Sequence of chain 1.E:
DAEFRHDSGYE

Sequence of chain 1.A:
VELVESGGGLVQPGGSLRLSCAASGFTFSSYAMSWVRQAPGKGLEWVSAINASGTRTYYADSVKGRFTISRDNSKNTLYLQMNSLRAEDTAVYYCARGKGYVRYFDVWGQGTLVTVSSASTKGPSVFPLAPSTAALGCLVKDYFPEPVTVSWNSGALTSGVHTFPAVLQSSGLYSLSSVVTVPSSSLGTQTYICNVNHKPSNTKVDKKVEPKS

This small molecule binds to this protein.
Small molecule (SMILES): CC(=O)N[C@@H]1[C@@H](O)[C@H](O)[C@@H](CO)O[C@H]1O

Binding-site contacts:
Ligand atom C8 contacts residue SO41 of chain 1.I at 3.5 Å.
Ligand atom O7 contacts residue THR56 of chain 1.A at 3.0 Å (h-bond).
Ligand atom C7 contacts residue ARG57 of chain 1.A at 3.6 Å.
Ligand atom C1 contacts residue SER54 of chain 1.A at 4.0 Å.
Ligand atom O7 contacts residue ASN52 of chain 1.A at 3.8 Å.
Ligand atom O7 contacts residue ARG57 of chain 1.A at 3.9 Å.
Ligand atom C3 contacts residue GLU3 of chain 1.E at 3.9 Å.
Ligand atom C8 contacts residue ARG57 of chain 1.A at 3.5 Å.
Ligand atom N2 contacts residue ARG57 of chain 1.A at 4.1 Å.
Ligand atom O5 contacts residue ALA53 of chain 1.A at 4.3 Å.
Ligand atom C6 contacts residue ALA53 of chain 1.A at 4.5 Å (hydrophobic).
Ligand atom C3 contacts residue ASN52 of chain 1.A at 3.9 Å.
Ligand atom N2 contacts residue THR56 of chain 1.A at 4.1 Å.
Ligand atom C7 contacts residue THR56 of chain 1.A at 3.9 Å.
Ligand atom C2 contacts residue GLU3 of chain 1.E at 3.7 Å.
Ligand atom C5 contacts residue GLU3 of chain 1.E at 4.3 Å.
Ligand atom N2 contacts residue ASN52 of chain 1.A at 3.1 Å (h-bond).
Ligand atom O6 contacts residue SER54 of chain 1.A at 3.9 Å.
Ligand atom C6 contacts residue ALA2 of chain 1.E at 3.4 Å (hydrophobic).
Ligand atom C1 contacts residue GLU3 of chain 1.E at 3.9 Å.
Ligand atom C2 contacts residue ASN52 of chain 1.A at 2.6 Å.
Ligand atom O5 contacts residue ASN52 of chain 1.A at 2.3 Å (h-bond).
Ligand atom C7 contacts residue ASN52 of chain 1.A at 3.7 Å.
Ligand atom C1 contacts residue ASN52 of chain 1.A at 1.4 Å.
Ligand atom C4 contacts residue ASN52 of chain 1.A at 4.2 Å.
Ligand atom C7 contacts residue GLU3 of chain 1.E at 3.7 Å.
Ligand atom C8 contacts residue GLU3 of chain 1.E at 3.6 Å.
Ligand atom C5 contacts residue ALA2 of chain 1.E at 3.9 Å (hydrophobic).
Ligand atom C1 contacts residue THR56 of chain 1.A at 3.7 Å.
Ligand atom C5 contacts residue ASN52 of chain 1.A at 3.6 Å.
Ligand atom N2 contacts residue GLU3 of chain 1.E at 2.8 Å (salt-bridge).
Ligand atom O5 contacts residue THR56 of chain 1.A at 4.2 Å.
Ligand atom C2 contacts residue THR56 of chain 1.A at 3.7 Å.
Ligand atom O5 contacts residue SER54 of chain 1.A at 3.5 Å (h-bond).
Ligand atom C1 contacts residue ALA2 of chain 1.E at 4.4 Å (hydrophobic).
Ligand atom O5 contacts residue ALA2 of chain 1.E at 4.0 Å.